The protein below binds the small molecule below.
Small molecule (SMILES): O=C(O)C[C@@](O)(CF)CCO[P](=O)(O)OP(=O)(O)O

Sequence of chain 1.B:
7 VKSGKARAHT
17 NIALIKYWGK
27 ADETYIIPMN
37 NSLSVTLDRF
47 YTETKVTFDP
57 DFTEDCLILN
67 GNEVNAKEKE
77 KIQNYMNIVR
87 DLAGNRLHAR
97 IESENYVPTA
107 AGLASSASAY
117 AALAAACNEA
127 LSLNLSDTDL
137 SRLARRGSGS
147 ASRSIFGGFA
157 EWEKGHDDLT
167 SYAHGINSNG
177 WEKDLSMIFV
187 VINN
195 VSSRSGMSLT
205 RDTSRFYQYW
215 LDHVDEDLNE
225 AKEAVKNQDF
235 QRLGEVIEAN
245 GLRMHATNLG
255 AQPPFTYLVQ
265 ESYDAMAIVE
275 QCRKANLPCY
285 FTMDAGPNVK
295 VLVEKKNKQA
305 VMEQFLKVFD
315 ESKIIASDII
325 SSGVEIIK

Binding-site contacts:
Ligand atom OAN contacts residue AGS1 of chain 1.E at 3.4 Å (h-bond).
Ligand atom OAB contacts residue GLY145 of chain 1.B at 3.0 Å (h-bond).
Ligand atom OAH contacts residue SER197 of chain 1.B at 3.3 Å (h-bond).
Ligand atom OAO contacts residue TYR23 of chain 1.B at 3.1 Å.
Ligand atom OAC contacts residue SER146 of chain 1.B at 2.8 Å (h-bond).
Ligand atom OAF contacts residue LYS26 of chain 1.B at 2.9 Å (salt-bridge).
Ligand atom OAC contacts residue AGS1 of chain 1.E at 3.3 Å (h-bond).
Ligand atom PAS contacts residue TYR23 of chain 1.B at 3.5 Å.
Ligand atom OAB contacts residue TYR23 of chain 1.B at 2.7 Å (h-bond).
Ligand atom CAP contacts residue ALA19 of chain 1.B at 3.4 Å (hydrophobic).
Ligand atom OAG contacts residue SER144 of chain 1.B at 2.8 Å (h-bond).
Ligand atom FAI contacts residue ALA289 of chain 1.B at 3.2 Å.
Ligand atom CAQ contacts residue TYR23 of chain 1.B at 3.5 Å (hydrophobic).
Ligand atom OAC contacts residue TYR23 of chain 1.B at 3.3 Å.
Ligand atom OAA contacts residue ARG149 of chain 1.B at 3.0 Å (salt-bridge).
Ligand atom CAJ contacts residue ASP288 of chain 1.B at 3.5 Å.
Ligand atom CAP contacts residue ARG149 of chain 1.B at 3.4 Å.
Ligand atom OAN contacts residue SER197 of chain 1.B at 3.7 Å.
Ligand atom OAC contacts residue GLY145 of chain 1.B at 3.7 Å.
Ligand atom OAB contacts residue ILE32 of chain 1.B at 3.7 Å.
Ligand atom FAI contacts residue ASP288 of chain 1.B at 3.5 Å.
Ligand atom FAI contacts residue TRP24 of chain 1.B at 3.7 Å.
Ligand atom OAF contacts residue ARG198 of chain 1.B at 2.7 Å (salt-bridge).
Ligand atom PAS contacts residue AGS1 of chain 1.E at 3.1 Å.
Ligand atom CAL contacts residue TYR23 of chain 1.B at 3.3 Å (hydrophobic).
Ligand atom OAG contacts residue ARG198 of chain 1.B at 3.2 Å (salt-bridge).
Ligand atom OAD contacts residue ARG149 of chain 1.B at 2.9 Å (salt-bridge).
Ligand atom OAC contacts residue SER144 of chain 1.B at 3.3 Å (h-bond).
Ligand atom OAB contacts residue LYS26 of chain 1.B at 3.5 Å (salt-bridge).
Ligand atom CAJ contacts residue MET248 of chain 1.B at 3.6 Å (hydrophobic).
Ligand atom PAR contacts residue TYR23 of chain 1.B at 3.6 Å.
Ligand atom OAO contacts residue MET201 of chain 1.B at 3.6 Å.
Ligand atom OAH contacts residue SER112 of chain 1.B at 3.4 Å (h-bond).
Ligand atom CAM contacts residue TYR23 of chain 1.B at 2.9 Å (hydrophobic).
Ligand atom OAD contacts residue ALA19 of chain 1.B at 3.0 Å.
Ligand atom CAK contacts residue TYR23 of chain 1.B at 3.2 Å (hydrophobic).
Ligand atom OAD contacts residue TYR23 of chain 1.B at 3.0 Å.
Ligand atom OAE contacts residue ASP288 of chain 1.B at 3.1 Å (salt-bridge).
Ligand atom OAH contacts residue SER144 of chain 1.B at 3.3 Å (h-bond).
Ligand atom OAH contacts residue AGS1 of chain 1.E at 2.3 Å (h-bond).